This protein binds this small molecule.
Small molecule (SMILES): Cc1c(C=C(CO)CO)[nH]c(=O)[nH]c1=O

Binding-site contacts:
Ligand atom C2 contacts residue GLN80 of chain 1.B at 3.6 Å.
Ligand atom N2 contacts residue MET83 of chain 1.B at 3.8 Å.
Ligand atom O1 contacts residue ILE55 of chain 1.B at 3.5 Å.
Ligand atom N2 contacts residue TYR127 of chain 1.B at 3.4 Å.
Ligand atom C3 contacts residue MET83 of chain 1.B at 3.6 Å (hydrophobic).
Ligand atom N1 contacts residue TYR127 of chain 1.B at 3.5 Å.
Ligand atom C14 contacts residue ILE52 of chain 1.B at 3.7 Å (hydrophobic).
Ligand atom C2 contacts residue TYR127 of chain 1.B at 3.5 Å (hydrophobic).
Ligand atom C3 contacts residue TYR127 of chain 1.B at 3.6 Å (hydrophobic).
Ligand atom O1 contacts residue TYR127 of chain 1.B at 3.6 Å.
Ligand atom C1 contacts residue GLN80 of chain 1.B at 3.7 Å.
Ligand atom O4 contacts residue TYR56 of chain 1.B at 3.7 Å.
Ligand atom C5 contacts residue TYR127 of chain 1.B at 3.7 Å (hydrophobic).
Ligand atom O2 contacts residue ALA122 of chain 1.B at 4.1 Å.
Ligand atom O2 contacts residue TYR127 of chain 1.B at 3.7 Å.
Ligand atom C11 contacts residue ARG118 of chain 1.B at 3.9 Å.
Ligand atom C12 contacts residue ARG118 of chain 1.B at 4.2 Å.
Ligand atom C4 contacts residue TRP43 of chain 1.B at 4.3 Å (hydrophobic).
Ligand atom O1 contacts residue GLN80 of chain 1.B at 3.8 Å.
Ligand atom C5 contacts residue MET83 of chain 1.B at 3.7 Å (hydrophobic).
Ligand atom C13 contacts residue ARG118 of chain 1.B at 3.9 Å.
Ligand atom C4 contacts residue MET83 of chain 1.B at 4.2 Å (hydrophobic).
Ligand atom C13 contacts residue TRP43 of chain 1.B at 4.2 Å (hydrophobic).
Ligand atom O2 contacts residue GLN80 of chain 1.B at 2.9 Å (h-bond).
Ligand atom O2 contacts residue MET83 of chain 1.B at 3.7 Å.
Ligand atom O3 contacts residue ARG118 of chain 1.B at 2.7 Å (salt-bridge).
Ligand atom C4 contacts residue TYR87 of chain 1.B at 3.9 Å (hydrophobic).
Ligand atom C4 contacts residue ARG118 of chain 1.B at 3.7 Å.
Ligand atom C2 contacts residue MET83 of chain 1.B at 3.7 Å (hydrophobic).
Ligand atom N2 contacts residue GLN80 of chain 1.B at 2.8 Å (h-bond).
Ligand atom O2 contacts residue ALA123 of chain 1.B at 3.5 Å.
Ligand atom O3 contacts residue HIS13 of chain 1.B at 3.5 Å.
Ligand atom C1 contacts residue MET83 of chain 1.B at 3.9 Å (hydrophobic).
Ligand atom C1 contacts residue ILE55 of chain 1.B at 4.2 Å (hydrophobic).
Ligand atom C1 contacts residue TYR127 of chain 1.B at 3.4 Å (hydrophobic).
Ligand atom C4 contacts residue TYR127 of chain 1.B at 4.0 Å (hydrophobic).
Ligand atom C11 contacts residue TYR127 of chain 1.B at 3.9 Å (hydrophobic).
Ligand atom N1 contacts residue MET83 of chain 1.B at 3.8 Å.
Ligand atom O3 contacts residue GLU38 of chain 1.B at 3.7 Å.
Ligand atom C13 contacts residue GLU38 of chain 1.B at 3.4 Å.

Sequence of chain 1.B:
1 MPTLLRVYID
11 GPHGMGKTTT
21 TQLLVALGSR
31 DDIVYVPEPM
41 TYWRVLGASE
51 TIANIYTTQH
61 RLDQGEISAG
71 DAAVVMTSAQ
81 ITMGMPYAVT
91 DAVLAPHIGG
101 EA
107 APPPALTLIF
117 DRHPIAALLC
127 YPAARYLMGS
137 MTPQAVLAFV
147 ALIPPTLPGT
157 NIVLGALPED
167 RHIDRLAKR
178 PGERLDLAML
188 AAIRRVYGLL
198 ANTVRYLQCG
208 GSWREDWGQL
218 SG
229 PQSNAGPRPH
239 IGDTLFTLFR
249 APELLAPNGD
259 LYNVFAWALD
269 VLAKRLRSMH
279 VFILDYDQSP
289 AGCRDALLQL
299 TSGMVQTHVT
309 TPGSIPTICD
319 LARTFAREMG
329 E